Sequence of chain 1.D:
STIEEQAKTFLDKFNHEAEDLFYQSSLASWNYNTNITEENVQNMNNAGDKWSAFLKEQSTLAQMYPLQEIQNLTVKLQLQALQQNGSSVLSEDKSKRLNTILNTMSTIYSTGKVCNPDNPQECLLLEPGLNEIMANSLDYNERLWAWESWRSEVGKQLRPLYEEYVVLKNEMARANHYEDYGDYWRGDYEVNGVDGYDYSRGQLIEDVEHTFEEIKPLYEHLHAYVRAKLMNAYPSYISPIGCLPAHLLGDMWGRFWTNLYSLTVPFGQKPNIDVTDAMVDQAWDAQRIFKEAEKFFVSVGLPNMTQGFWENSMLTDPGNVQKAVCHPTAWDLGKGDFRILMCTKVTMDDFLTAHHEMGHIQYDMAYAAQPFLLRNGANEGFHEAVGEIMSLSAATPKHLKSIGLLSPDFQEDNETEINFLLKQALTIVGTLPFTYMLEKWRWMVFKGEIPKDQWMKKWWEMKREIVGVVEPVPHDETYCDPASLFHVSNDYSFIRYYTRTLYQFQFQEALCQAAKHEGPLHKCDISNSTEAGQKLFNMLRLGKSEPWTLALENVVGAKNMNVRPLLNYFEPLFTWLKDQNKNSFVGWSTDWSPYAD

Binding-site contacts:
Ligand atom C2 contacts residue ASN323 of chain 1.D at 2.4 Å.
Ligand atom C1 contacts residue ASN323 of chain 1.D at 1.4 Å.
Ligand atom C5 contacts residue ASN323 of chain 1.D at 3.6 Å.
Ligand atom C8 contacts residue ASN323 of chain 1.D at 4.4 Å.
Ligand atom C4 contacts residue ASN323 of chain 1.D at 4.2 Å.
Ligand atom N2 contacts residue VAL317 of chain 1.D at 4.3 Å.
Ligand atom C8 contacts residue VAL317 of chain 1.D at 3.8 Å (hydrophobic).
Ligand atom C7 contacts residue ASN323 of chain 1.D at 3.2 Å.
Ligand atom O7 contacts residue ASN323 of chain 1.D at 3.0 Å (h-bond).
Ligand atom C3 contacts residue ASN323 of chain 1.D at 3.8 Å.
Ligand atom N2 contacts residue ASN323 of chain 1.D at 2.9 Å (h-bond).
Ligand atom O5 contacts residue ASN323 of chain 1.D at 2.3 Å (h-bond).
Ligand atom C7 contacts residue VAL317 of chain 1.D at 4.3 Å (hydrophobic).

This small molecule binds to this protein.
Small molecule (SMILES): CC(=O)N[C@@H]1[C@@H](O)[C@H](O)[C@@H](CO)O[C@H]1O